Sequence of chain 1.A:
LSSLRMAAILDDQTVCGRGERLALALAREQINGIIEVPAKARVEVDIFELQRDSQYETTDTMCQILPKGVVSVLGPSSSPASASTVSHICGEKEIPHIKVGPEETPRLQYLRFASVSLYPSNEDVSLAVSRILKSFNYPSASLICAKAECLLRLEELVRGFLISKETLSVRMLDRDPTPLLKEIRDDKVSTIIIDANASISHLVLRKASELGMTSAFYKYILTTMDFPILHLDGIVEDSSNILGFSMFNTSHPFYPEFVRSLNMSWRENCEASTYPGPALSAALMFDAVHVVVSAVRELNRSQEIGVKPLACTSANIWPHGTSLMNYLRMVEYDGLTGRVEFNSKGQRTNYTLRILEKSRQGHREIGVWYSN

A protein and the small-molecule ligand that binds it are described below.
Small molecule (SMILES): CC(=O)N[C@@H]1[C@@H](O)[C@H](O)[C@@H](CO)O[C@H]1O

Binding-site contacts:
Ligand atom O7 contacts residue VAL262 of chain 1.A at 4.2 Å.
Ligand atom C7 contacts residue TYR278 of chain 1.A at 3.9 Å (hydrophobic).
Ligand atom O5 contacts residue ASN266 of chain 1.A at 2.4 Å (h-bond).
Ligand atom C2 contacts residue ASN266 of chain 1.A at 2.3 Å.
Ligand atom O7 contacts residue ASN266 of chain 1.A at 3.6 Å.
Ligand atom C7 contacts residue ASN266 of chain 1.A at 3.5 Å.
Ligand atom C1 contacts residue ASN266 of chain 1.A at 1.4 Å.
Ligand atom N2 contacts residue ASN266 of chain 1.A at 2.8 Å (h-bond).
Ligand atom C4 contacts residue ASN266 of chain 1.A at 4.2 Å.
Ligand atom C8 contacts residue TYR278 of chain 1.A at 3.7 Å (hydrophobic).
Ligand atom C5 contacts residue ARG270 of chain 1.A at 3.4 Å.
Ligand atom O5 contacts residue ARG270 of chain 1.A at 2.7 Å (salt-bridge).
Ligand atom N2 contacts residue TYR278 of chain 1.A at 3.8 Å.
Ligand atom C1 contacts residue ARG270 of chain 1.A at 3.4 Å.
Ligand atom C6 contacts residue ARG270 of chain 1.A at 3.5 Å.
Ligand atom C3 contacts residue ASN266 of chain 1.A at 3.7 Å.
Ligand atom C5 contacts residue ASN266 of chain 1.A at 3.7 Å.